Sequence of chain 1.B:
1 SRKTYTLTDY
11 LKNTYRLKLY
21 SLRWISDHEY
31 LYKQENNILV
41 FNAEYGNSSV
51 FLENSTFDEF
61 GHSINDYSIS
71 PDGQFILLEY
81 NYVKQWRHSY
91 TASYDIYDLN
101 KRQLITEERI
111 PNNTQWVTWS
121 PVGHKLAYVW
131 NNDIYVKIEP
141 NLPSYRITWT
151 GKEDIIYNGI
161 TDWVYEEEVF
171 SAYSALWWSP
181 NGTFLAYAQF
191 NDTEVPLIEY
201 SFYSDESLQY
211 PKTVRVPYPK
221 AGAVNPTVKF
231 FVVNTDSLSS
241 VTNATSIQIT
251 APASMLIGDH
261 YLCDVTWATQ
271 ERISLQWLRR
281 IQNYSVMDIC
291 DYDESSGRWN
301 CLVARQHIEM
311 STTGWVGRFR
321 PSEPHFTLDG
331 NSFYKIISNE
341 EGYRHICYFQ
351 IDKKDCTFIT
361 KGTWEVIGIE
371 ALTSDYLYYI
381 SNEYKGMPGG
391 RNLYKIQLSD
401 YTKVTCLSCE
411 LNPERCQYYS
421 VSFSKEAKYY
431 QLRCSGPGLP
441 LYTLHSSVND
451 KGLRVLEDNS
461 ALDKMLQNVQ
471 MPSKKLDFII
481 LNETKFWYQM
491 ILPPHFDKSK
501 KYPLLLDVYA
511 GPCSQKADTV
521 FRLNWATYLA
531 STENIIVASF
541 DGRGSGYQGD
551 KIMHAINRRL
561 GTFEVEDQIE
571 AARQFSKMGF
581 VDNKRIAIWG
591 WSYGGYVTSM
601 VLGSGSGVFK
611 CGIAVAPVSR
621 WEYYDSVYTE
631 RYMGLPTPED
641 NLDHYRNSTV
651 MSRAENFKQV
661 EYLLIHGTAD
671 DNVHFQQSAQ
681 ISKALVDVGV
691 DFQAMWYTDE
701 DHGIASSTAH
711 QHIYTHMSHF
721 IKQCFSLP

The small molecule below binds the protein below.
Small molecule (SMILES): CC(=O)N[C@@H]1[C@@H](O)[C@H](O)[C@@H](CO)O[C@H]1O

Binding-site contacts:
Ligand atom N2 contacts residue ASN42 of chain 1.B at 4.4 Å.
Ligand atom N2 contacts residue ASN47 of chain 1.B at 2.6 Å (h-bond).
Ligand atom C7 contacts residue SER49 of chain 1.B at 3.0 Å.
Ligand atom C7 contacts residue SER48 of chain 1.B at 4.3 Å.
Ligand atom O5 contacts residue ASN47 of chain 1.B at 2.4 Å (h-bond).
Ligand atom C1 contacts residue ASN47 of chain 1.B at 1.4 Å.
Ligand atom O7 contacts residue SER48 of chain 1.B at 3.4 Å.
Ligand atom C1 contacts residue ASN42 of chain 1.B at 4.5 Å.
Ligand atom C5 contacts residue ASN47 of chain 1.B at 3.6 Å.
Ligand atom C4 contacts residue ASN47 of chain 1.B at 4.1 Å.
Ligand atom C2 contacts residue ASN47 of chain 1.B at 2.2 Å.
Ligand atom C8 contacts residue SER49 of chain 1.B at 3.5 Å.
Ligand atom O7 contacts residue SER49 of chain 1.B at 2.0 Å (h-bond).
Ligand atom C7 contacts residue ASN47 of chain 1.B at 3.1 Å.
Ligand atom C8 contacts residue ASN47 of chain 1.B at 4.2 Å.
Ligand atom C3 contacts residue ASN47 of chain 1.B at 3.6 Å.
Ligand atom C8 contacts residue VAL40 of chain 1.B at 3.6 Å (hydrophobic).
Ligand atom C8 contacts residue GLU29 of chain 1.B at 4.1 Å.
Ligand atom O7 contacts residue ASN47 of chain 1.B at 3.1 Å (h-bond).
Ligand atom N2 contacts residue SER49 of chain 1.B at 4.1 Å.